Binding-site contacts:
Ligand atom C22 contacts residue LEU47 of chain 1.A at 3.8 Å (hydrophobic).
Ligand atom C13 contacts residue MET122 of chain 1.A at 3.2 Å (hydrophobic).
Ligand atom C14 contacts residue ILE125 of chain 1.A at 3.9 Å (hydrophobic).
Ligand atom C20 contacts residue ALA51 of chain 1.A at 3.8 Å (hydrophobic).
Ligand atom C14 contacts residue MET122 of chain 1.A at 3.1 Å (hydrophobic).
Ligand atom C7 contacts residue LEU92 of chain 1.A at 3.9 Å (hydrophobic).
Ligand atom C31 contacts residue LEU85 of chain 1.A at 3.9 Å (hydrophobic).
Ligand atom C12 contacts residue MET122 of chain 1.A at 3.8 Å (hydrophobic).
Ligand atom C2 contacts residue GLU54 of chain 1.A at 3.2 Å.
Ligand atom C26 contacts residue ASP52 of chain 1.A at 3.3 Å.
Ligand atom C4 contacts residue LEU88 of chain 1.A at 3.9 Å (hydrophobic).
Ligand atom C19 contacts residue TRP84 of chain 1.A at 3.8 Å (hydrophobic).
Ligand atom C28 contacts residue ASP52 of chain 1.A at 3.0 Å.
Ligand atom O1 contacts residue ARG95 of chain 1.A at 2.9 Å (salt-bridge).
Ligand atom O3 contacts residue LEU226 of chain 1.A at 3.4 Å.
Ligand atom O2 contacts residue LEU47 of chain 1.A at 3.1 Å.
Ligand atom C26 contacts residue PRO236 of chain 1.A at 3.8 Å (hydrophobic).
Ligand atom C3 contacts residue GLU54 of chain 1.A at 3.2 Å.
Ligand atom C26 contacts residue VAL235 of chain 1.A at 3.7 Å (hydrophobic).
Ligand atom C2 contacts residue LEU50 of chain 1.A at 3.8 Å (hydrophobic).
Ligand atom C25 contacts residue VAL235 of chain 1.A at 2.6 Å (hydrophobic).
Ligand atom C29 contacts residue THR48 of chain 1.A at 3.9 Å.
Ligand atom C31 contacts residue MET89 of chain 1.A at 3.4 Å (hydrophobic).
Ligand atom C10 contacts residue LEU47 of chain 1.A at 3.8 Å (hydrophobic).
Ligand atom C18 contacts residue ALA51 of chain 1.A at 3.9 Å (hydrophobic).
Ligand atom C1 contacts residue LEU47 of chain 1.A at 3.4 Å (hydrophobic).
Ligand atom C25 contacts residue PRO236 of chain 1.A at 3.6 Å (hydrophobic).
Ligand atom C24 contacts residue VAL235 of chain 1.A at 3.5 Å (hydrophobic).
Ligand atom C19 contacts residue ALA51 of chain 1.A at 3.5 Å (hydrophobic).
Ligand atom O1 contacts residue GLU54 of chain 1.A at 2.6 Å (salt-bridge).
Ligand atom C27 contacts residue THR48 of chain 1.A at 3.4 Å.
Ligand atom C13 contacts residue HIS225 of chain 1.A at 3.7 Å.
Ligand atom C18 contacts residue LEU85 of chain 1.A at 3.9 Å (hydrophobic).
Ligand atom C21 contacts residue THR48 of chain 1.A at 3.6 Å.
Ligand atom O1 contacts residue LEU88 of chain 1.A at 3.8 Å.
Ligand atom C29 contacts residue ASP52 of chain 1.A at 2.9 Å.
Ligand atom O3 contacts residue TRP84 of chain 1.A at 3.7 Å.
Ligand atom N2 contacts residue ASP52 of chain 1.A at 2.4 Å (salt-bridge).
Ligand atom C27 contacts residue ASP52 of chain 1.A at 3.2 Å.
Ligand atom C30 contacts residue MET89 of chain 1.A at 3.9 Å (hydrophobic).

Sequence of chain 1.A:
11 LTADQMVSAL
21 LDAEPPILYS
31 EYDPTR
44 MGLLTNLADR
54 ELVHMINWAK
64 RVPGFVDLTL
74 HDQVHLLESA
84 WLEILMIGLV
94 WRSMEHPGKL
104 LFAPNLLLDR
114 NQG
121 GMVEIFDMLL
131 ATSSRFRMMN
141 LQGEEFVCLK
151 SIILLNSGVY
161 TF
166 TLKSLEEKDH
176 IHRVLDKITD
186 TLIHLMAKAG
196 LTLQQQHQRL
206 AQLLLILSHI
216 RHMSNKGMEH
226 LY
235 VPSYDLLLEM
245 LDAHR

The small molecule below binds the protein below.
Small molecule (SMILES): CCN1CC[C@@H](COc2ccc([C@@H]3c4ccc(O)cc4CC4(CC4)N3C(=O)c3ccccc3)cc2)C1